A small-molecule ligand and the protein it binds are described below.
Small molecule (SMILES): OC1CCCCC1

Sequence of chain 1.A:
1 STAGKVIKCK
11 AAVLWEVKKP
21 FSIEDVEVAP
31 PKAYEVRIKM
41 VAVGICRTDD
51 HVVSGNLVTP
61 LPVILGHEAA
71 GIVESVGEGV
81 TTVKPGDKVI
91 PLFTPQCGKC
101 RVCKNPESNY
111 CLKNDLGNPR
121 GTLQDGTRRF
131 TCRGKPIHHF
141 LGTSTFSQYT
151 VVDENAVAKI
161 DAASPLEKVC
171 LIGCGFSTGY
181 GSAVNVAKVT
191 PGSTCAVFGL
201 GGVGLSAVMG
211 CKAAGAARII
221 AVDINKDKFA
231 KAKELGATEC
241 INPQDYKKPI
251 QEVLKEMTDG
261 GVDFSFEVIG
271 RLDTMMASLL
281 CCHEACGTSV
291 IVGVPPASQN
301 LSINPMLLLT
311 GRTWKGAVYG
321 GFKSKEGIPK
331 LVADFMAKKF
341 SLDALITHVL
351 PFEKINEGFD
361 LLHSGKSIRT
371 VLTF

Binding-site contacts:
Ligand atom O contacts residue LEU116 of chain 1.B at 3.6 Å.
Ligand atom C3 contacts residue LEU116 of chain 1.B at 3.7 Å (hydrophobic).
Ligand atom C4 contacts residue MET306 of chain 1.A at 4.5 Å (hydrophobic).
Ligand atom C1 contacts residue LEU116 of chain 1.B at 3.6 Å (hydrophobic).
Ligand atom C1 contacts residue VAL318 of chain 1.B at 4.3 Å (hydrophobic).
Ligand atom C5 contacts residue LEU116 of chain 1.B at 3.8 Å (hydrophobic).
Ligand atom C3 contacts residue MET306 of chain 1.A at 3.5 Å (hydrophobic).
Ligand atom O contacts residue NAD1 of chain 1.J at 3.9 Å.
Ligand atom C5 contacts residue LEU57 of chain 1.B at 4.2 Å (hydrophobic).
Ligand atom C2 contacts residue VAL318 of chain 1.B at 3.8 Å (hydrophobic).
Ligand atom C6 contacts residue LEU116 of chain 1.B at 2.9 Å (hydrophobic).
Ligand atom C4 contacts residue LEU116 of chain 1.B at 3.1 Å (hydrophobic).
Ligand atom C1 contacts residue VAL294 of chain 1.B at 4.4 Å (hydrophobic).
Ligand atom C2 contacts residue LEU116 of chain 1.B at 3.8 Å (hydrophobic).
Ligand atom O contacts residue PHE93 of chain 1.B at 4.2 Å.
Ligand atom O contacts residue VAL318 of chain 1.B at 3.6 Å.

Sequence of chain 1.B:
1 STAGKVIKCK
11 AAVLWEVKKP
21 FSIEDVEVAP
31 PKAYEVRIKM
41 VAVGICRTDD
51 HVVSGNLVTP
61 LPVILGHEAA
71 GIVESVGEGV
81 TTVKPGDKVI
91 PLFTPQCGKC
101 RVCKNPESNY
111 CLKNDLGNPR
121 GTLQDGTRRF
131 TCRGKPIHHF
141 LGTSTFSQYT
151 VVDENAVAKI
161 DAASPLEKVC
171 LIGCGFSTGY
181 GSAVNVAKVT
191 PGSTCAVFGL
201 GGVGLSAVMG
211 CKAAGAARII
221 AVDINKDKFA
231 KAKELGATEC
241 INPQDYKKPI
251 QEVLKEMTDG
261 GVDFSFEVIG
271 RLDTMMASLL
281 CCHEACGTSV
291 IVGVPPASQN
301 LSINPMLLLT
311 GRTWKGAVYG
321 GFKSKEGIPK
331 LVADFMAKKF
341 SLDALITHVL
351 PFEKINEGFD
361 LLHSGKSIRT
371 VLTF